Binding-site contacts:
Ligand atom C2 contacts residue ASN396 of chain 1.B at 2.9 Å.
Ligand atom C1 contacts residue ASN396 of chain 1.B at 1.7 Å.
Ligand atom C7 contacts residue ASN396 of chain 1.B at 4.0 Å.
Ligand atom C5 contacts residue ASN396 of chain 1.B at 3.7 Å.
Ligand atom O5 contacts residue ASN396 of chain 1.B at 2.4 Å (h-bond).
Ligand atom C4 contacts residue ASN396 of chain 1.B at 4.4 Å.
Ligand atom N2 contacts residue ASN396 of chain 1.B at 2.9 Å (h-bond).
Ligand atom C3 contacts residue ASN396 of chain 1.B at 4.2 Å.

Sequence of chain 1.B:
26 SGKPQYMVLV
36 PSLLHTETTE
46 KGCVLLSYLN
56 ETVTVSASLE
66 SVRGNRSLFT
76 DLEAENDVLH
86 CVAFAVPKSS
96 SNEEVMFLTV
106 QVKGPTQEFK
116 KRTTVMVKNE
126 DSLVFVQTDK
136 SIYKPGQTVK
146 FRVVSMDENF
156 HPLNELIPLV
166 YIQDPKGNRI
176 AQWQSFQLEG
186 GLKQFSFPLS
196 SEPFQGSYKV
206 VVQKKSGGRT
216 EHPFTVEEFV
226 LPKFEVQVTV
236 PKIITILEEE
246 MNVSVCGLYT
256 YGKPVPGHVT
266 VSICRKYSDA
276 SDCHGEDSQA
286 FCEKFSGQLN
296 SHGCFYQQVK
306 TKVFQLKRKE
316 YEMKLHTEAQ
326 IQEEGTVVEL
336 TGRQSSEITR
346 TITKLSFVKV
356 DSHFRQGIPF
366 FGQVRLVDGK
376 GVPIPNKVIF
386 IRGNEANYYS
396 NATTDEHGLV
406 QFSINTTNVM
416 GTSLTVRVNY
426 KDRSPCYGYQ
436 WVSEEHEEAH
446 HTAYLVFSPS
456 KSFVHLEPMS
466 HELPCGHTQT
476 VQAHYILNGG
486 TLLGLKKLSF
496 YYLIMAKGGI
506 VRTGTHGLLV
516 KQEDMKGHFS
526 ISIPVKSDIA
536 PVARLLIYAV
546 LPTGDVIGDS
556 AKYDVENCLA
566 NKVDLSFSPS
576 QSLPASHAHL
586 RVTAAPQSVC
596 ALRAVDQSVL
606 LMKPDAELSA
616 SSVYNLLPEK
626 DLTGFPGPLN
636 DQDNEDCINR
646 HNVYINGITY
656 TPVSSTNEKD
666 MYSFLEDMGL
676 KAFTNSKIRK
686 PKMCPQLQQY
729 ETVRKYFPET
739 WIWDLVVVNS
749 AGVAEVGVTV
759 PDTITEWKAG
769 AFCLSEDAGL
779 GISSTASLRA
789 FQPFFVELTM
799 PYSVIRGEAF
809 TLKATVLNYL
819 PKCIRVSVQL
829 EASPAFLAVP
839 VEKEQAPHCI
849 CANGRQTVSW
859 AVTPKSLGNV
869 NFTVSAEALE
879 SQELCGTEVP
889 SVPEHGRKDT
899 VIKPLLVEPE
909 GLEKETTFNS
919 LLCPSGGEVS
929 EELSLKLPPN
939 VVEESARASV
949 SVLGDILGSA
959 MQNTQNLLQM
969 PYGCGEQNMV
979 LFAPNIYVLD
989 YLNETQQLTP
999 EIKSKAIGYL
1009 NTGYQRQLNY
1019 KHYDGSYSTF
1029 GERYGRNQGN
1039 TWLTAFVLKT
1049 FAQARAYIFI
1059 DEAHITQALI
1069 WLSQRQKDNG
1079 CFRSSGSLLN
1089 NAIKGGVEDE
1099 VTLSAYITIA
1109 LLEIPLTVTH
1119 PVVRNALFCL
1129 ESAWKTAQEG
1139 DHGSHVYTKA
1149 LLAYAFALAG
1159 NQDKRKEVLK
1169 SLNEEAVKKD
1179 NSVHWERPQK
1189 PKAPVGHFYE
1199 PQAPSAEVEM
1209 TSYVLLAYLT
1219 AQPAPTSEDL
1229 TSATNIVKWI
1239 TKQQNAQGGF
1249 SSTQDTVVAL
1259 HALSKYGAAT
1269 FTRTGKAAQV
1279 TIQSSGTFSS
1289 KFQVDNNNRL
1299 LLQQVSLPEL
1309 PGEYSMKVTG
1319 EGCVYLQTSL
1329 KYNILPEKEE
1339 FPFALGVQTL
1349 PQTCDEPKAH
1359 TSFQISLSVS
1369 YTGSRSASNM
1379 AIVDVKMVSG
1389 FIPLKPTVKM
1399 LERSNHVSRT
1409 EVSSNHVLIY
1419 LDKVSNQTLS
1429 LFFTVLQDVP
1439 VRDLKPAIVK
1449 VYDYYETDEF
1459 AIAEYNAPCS

A protein and the small-molecule ligand that binds it are described below.
Small molecule (SMILES): CC(=O)N[C@H]1[C@H](O[C@H]2[C@H](O)[C@@H](NC(C)=O)CO[C@@H]2CO)O[C@H](CO)[C@@H](O[C@@H]2O[C@H](CO[C@H]3O[C@H](CO)[C@@H](O)[C@H](O)[C@@H]3O)[C@@H](O)[C@H](O)[C@@H]2O)[C@@H]1O